Sequence of chain 1.G:
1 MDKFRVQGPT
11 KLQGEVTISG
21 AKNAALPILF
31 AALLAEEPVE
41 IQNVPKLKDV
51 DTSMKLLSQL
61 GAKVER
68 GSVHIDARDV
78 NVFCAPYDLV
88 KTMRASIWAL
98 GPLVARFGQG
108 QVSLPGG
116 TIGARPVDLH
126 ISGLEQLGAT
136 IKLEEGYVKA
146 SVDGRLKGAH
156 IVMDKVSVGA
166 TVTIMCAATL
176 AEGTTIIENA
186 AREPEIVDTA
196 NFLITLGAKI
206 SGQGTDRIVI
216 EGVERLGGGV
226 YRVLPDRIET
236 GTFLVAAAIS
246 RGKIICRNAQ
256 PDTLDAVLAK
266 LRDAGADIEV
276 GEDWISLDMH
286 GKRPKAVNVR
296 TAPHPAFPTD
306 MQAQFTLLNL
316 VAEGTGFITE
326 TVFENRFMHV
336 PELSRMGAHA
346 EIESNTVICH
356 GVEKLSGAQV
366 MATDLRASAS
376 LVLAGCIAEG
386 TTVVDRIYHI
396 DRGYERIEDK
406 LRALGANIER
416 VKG

The small molecule below binds the protein below.
Small molecule (SMILES): CC(=O)N[C@H]1[C@@H](O[P](=O)(O)O[P](=O)(O)OC[C@H]2O[C@@H](n3ccc(=O)[nH]c3=O)[C@H](O)[C@@H]2O)O[C@H](CO)[C@@H](O)[C@@H]1O[C@H](C)C(=O)O

Binding-site contacts:
Ligand atom O2A contacts residue SER162 of chain 1.G at 3.6 Å.
Ligand atom C3E contacts residue ASP305 of chain 1.G at 3.3 Å.
Ligand atom O4 contacts residue THR304 of chain 1.G at 3.6 Å.
Ligand atom O3 contacts residue ASN23 of chain 1.G at 3.3 Å (h-bond).
Ligand atom O1E contacts residue LYS22 of chain 1.G at 2.7 Å (salt-bridge).
Ligand atom O1B contacts residue GLY164 of chain 1.G at 2.9 Å (h-bond).
Ligand atom O2A contacts residue VAL163 of chain 1.G at 2.8 Å (h-bond).
Ligand atom C7 contacts residue ASN23 of chain 1.G at 3.5 Å.
Ligand atom O3D contacts residue VAL327 of chain 1.G at 2.8 Å (h-bond).
Ligand atom PA contacts residue VAL163 of chain 1.G at 3.7 Å.
Ligand atom O7 contacts residue TRP95 of chain 1.G at 3.6 Å.
Ligand atom O4 contacts residue ASP305 of chain 1.G at 2.9 Å (salt-bridge).
Ligand atom N3U contacts residue ASP123 of chain 1.G at 2.7 Å (salt-bridge).
Ligand atom O1E contacts residue ASN23 of chain 1.G at 3.6 Å (h-bond).
Ligand atom O1A contacts residue SER162 of chain 1.G at 2.9 Å (h-bond).
Ligand atom C3E contacts residue ARG331 of chain 1.G at 3.4 Å.
Ligand atom C5U contacts residue SER162 of chain 1.G at 3.4 Å.
Ligand atom O3 contacts residue ASP305 of chain 1.G at 3.3 Å (salt-bridge).
Ligand atom O2E contacts residue LEU370 of chain 1.G at 3.4 Å.
Ligand atom O4U contacts residue ASP123 of chain 1.G at 3.2 Å (salt-bridge).
Ligand atom O2U contacts residue PRO121 of chain 1.G at 3.3 Å.
Ligand atom O4 contacts residue PHE328 of chain 1.G at 3.7 Å.
Ligand atom O2D contacts residue ALA119 of chain 1.G at 3.0 Å (h-bond).
Ligand atom C4U contacts residue LEU124 of chain 1.G at 3.7 Å (hydrophobic).
Ligand atom C4 contacts residue ASP305 of chain 1.G at 3.4 Å.
Ligand atom N3U contacts residue PRO121 of chain 1.G at 3.1 Å (h-bond).
Ligand atom C1E contacts residue LYS22 of chain 1.G at 3.7 Å.
Ligand atom C6U contacts residue SER162 of chain 1.G at 3.6 Å.
Ligand atom O1A contacts residue GLY164 of chain 1.G at 3.6 Å (h-bond).
Ligand atom O4U contacts residue VAL122 of chain 1.G at 3.2 Å.
Ligand atom O4U contacts residue PRO121 of chain 1.G at 3.4 Å (h-bond).
Ligand atom C8 contacts residue ASN23 of chain 1.G at 3.6 Å.
Ligand atom C5U contacts residue PRO121 of chain 1.G at 3.5 Å (hydrophobic).
Ligand atom O1A contacts residue VAL163 of chain 1.G at 3.7 Å.
Ligand atom C4U contacts residue PRO121 of chain 1.G at 3.1 Å (hydrophobic).
Ligand atom O7 contacts residue ASN23 of chain 1.G at 3.2 Å.
Ligand atom C4U contacts residue ASP123 of chain 1.G at 3.4 Å.
Ligand atom O2B contacts residue ARG120 of chain 1.G at 3.1 Å (salt-bridge).
Ligand atom O4U contacts residue LEU124 of chain 1.G at 2.8 Å (h-bond).
Ligand atom C2U contacts residue PRO121 of chain 1.G at 3.6 Å (hydrophobic).